This small molecule binds to this protein.
Small molecule (SMILES): CSC[C@H]1O[C@@H](n2cnc3c(N)ncnc32)[C@H](O)[C@@H]1O

Sequence of chain 1.A:
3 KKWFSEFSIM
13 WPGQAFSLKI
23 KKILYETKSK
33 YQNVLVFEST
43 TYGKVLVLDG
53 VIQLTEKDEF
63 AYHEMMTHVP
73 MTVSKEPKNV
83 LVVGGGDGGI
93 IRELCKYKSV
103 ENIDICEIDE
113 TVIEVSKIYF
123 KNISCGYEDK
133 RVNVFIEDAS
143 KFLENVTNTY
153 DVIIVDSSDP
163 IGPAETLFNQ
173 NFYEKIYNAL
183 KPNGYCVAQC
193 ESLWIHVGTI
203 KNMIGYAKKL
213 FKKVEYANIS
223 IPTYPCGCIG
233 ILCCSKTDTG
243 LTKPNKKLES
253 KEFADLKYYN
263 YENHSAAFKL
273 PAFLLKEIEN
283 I

Binding-site contacts:
Ligand atom O4' contacts residue SER160 of chain 1.A at 3.4 Å (h-bond).
Ligand atom C5 contacts residue ILE110 of chain 1.A at 3.6 Å (hydrophobic).
Ligand atom C2 contacts residue ALA141 of chain 1.A at 3.7 Å (hydrophobic).
Ligand atom C8 contacts residue SER160 of chain 1.A at 3.2 Å.
Ligand atom C4' contacts residue ASP158 of chain 1.A at 3.7 Å.
Ligand atom C5' contacts residue SER160 of chain 1.A at 3.2 Å.
Ligand atom C3' contacts residue LEU50 of chain 1.A at 3.7 Å (hydrophobic).
Ligand atom CS contacts residue ASP89 of chain 1.A at 3.4 Å.
Ligand atom C5' contacts residue SER159 of chain 1.A at 3.6 Å.
Ligand atom C5' contacts residue ASP158 of chain 1.A at 3.2 Å.
Ligand atom CS contacts residue SPD1 of chain 1.E at 3.7 Å.
Ligand atom C2 contacts residue ILE110 of chain 1.A at 3.4 Å (hydrophobic).
Ligand atom N3 contacts residue ILE110 of chain 1.A at 3.3 Å (h-bond).
Ligand atom C2 contacts residue CYS108 of chain 1.A at 3.6 Å (hydrophobic).
Ligand atom N7 contacts residue ALA166 of chain 1.A at 3.2 Å (h-bond).
Ligand atom O3' contacts residue GLU109 of chain 1.A at 2.6 Å (salt-bridge).
Ligand atom N6 contacts residue THR168 of chain 1.A at 3.6 Å (h-bond).
Ligand atom C2' contacts residue GLU109 of chain 1.A at 3.4 Å.
Ligand atom S5' contacts residue ASP89 of chain 1.A at 3.5 Å (salt-bridge).
Ligand atom S5' contacts residue SPD1 of chain 1.E at 3.2 Å.
Ligand atom C3' contacts residue GLU109 of chain 1.A at 3.4 Å.
Ligand atom O2' contacts residue ASP111 of chain 1.A at 3.7 Å.
Ligand atom S5' contacts residue GLY87 of chain 1.A at 3.7 Å.
Ligand atom N1 contacts residue ALA141 of chain 1.A at 2.9 Å (h-bond).
Ligand atom CS contacts residue GLN55 of chain 1.A at 3.6 Å.
Ligand atom N6 contacts residue ASP140 of chain 1.A at 2.9 Å (salt-bridge).
Ligand atom N7 contacts residue PRO165 of chain 1.A at 3.2 Å.
Ligand atom C8 contacts residue ALA166 of chain 1.A at 3.7 Å (hydrophobic).
Ligand atom S5' contacts residue ASP158 of chain 1.A at 3.6 Å.
Ligand atom N6 contacts residue PRO165 of chain 1.A at 3.1 Å (h-bond).
Ligand atom C4' contacts residue GLY87 of chain 1.A at 3.7 Å.
Ligand atom C4 contacts residue ILE110 of chain 1.A at 3.5 Å (hydrophobic).
Ligand atom O4' contacts residue ASP158 of chain 1.A at 3.6 Å.
Ligand atom N3 contacts residue GLY86 of chain 1.A at 3.5 Å.
Ligand atom O2' contacts residue GLU109 of chain 1.A at 2.6 Å (salt-bridge).
Ligand atom C4' contacts residue GLU109 of chain 1.A at 3.4 Å.
Ligand atom O2' contacts residue GLN34 of chain 1.A at 3.0 Å (h-bond).
Ligand atom C1' contacts residue GLU109 of chain 1.A at 3.4 Å.
Ligand atom O4' contacts residue GLY86 of chain 1.A at 3.5 Å.
Ligand atom O3' contacts residue VAL114 of chain 1.A at 3.5 Å.